Binding-site contacts:
Ligand atom N1 contacts residue PHE160 of chain 2.A at 3.6 Å.
Ligand atom O2 contacts residue SER227 of chain 2.A at 3.6 Å.
Ligand atom N8 contacts residue LEU171 of chain 2.A at 3.8 Å.
Ligand atom N9 contacts residue THR58 of chain 1.A at 4.0 Å.
Ligand atom N3 contacts residue PHE160 of chain 2.A at 3.7 Å.
Ligand atom C6 contacts residue PHE160 of chain 2.A at 3.5 Å (hydrophobic).
Ligand atom N9 contacts residue ARG177 of chain 2.A at 4.0 Å.
Ligand atom O2 contacts residue VAL228 of chain 2.A at 2.9 Å (h-bond).
Ligand atom N7 contacts residue THR58 of chain 1.A at 2.8 Å (h-bond).
Ligand atom O6 contacts residue GLN229 of chain 2.A at 2.9 Å (h-bond).
Ligand atom O2 contacts residue ARG177 of chain 2.A at 2.8 Å (salt-bridge).
Ligand atom C4 contacts residue PHE160 of chain 2.A at 3.4 Å (hydrophobic).
Ligand atom C5 contacts residue PHE160 of chain 2.A at 3.4 Å (hydrophobic).
Ligand atom N3 contacts residue ASN255 of chain 2.A at 3.3 Å (h-bond).
Ligand atom C2 contacts residue GLN229 of chain 2.A at 3.9 Å.
Ligand atom C2 contacts residue ARG177 of chain 2.A at 3.5 Å.
Ligand atom O6 contacts residue THR58 of chain 1.A at 3.8 Å.
Ligand atom O6 contacts residue TYR9 of chain 1.A at 3.9 Å.
Ligand atom C4 contacts residue ASN255 of chain 2.A at 3.8 Å.
Ligand atom C2 contacts residue VAL228 of chain 2.A at 4.0 Å (hydrophobic).
Ligand atom O2 contacts residue PHE160 of chain 2.A at 3.9 Å.
Ligand atom C4 contacts residue ARG177 of chain 2.A at 3.8 Å.
Ligand atom N7 contacts residue PHE160 of chain 2.A at 3.7 Å.
Ligand atom N8 contacts residue THR58 of chain 1.A at 3.3 Å (h-bond).
Ligand atom O6 contacts residue ILE289 of chain 2.A at 4.0 Å.
Ligand atom C2 contacts residue ASN255 of chain 2.A at 3.8 Å.
Ligand atom N1 contacts residue GLN229 of chain 2.A at 2.9 Å (h-bond).
Ligand atom O2 contacts residue GLN229 of chain 2.A at 3.8 Å.
Ligand atom N8 contacts residue ASP59 of chain 1.A at 3.9 Å.
Ligand atom N8 contacts residue ALA57 of chain 1.A at 3.7 Å.
Ligand atom N9 contacts residue PHE160 of chain 2.A at 3.5 Å.
Ligand atom O6 contacts residue ILE55 of chain 1.A at 3.6 Å.
Ligand atom N7 contacts residue ALA57 of chain 1.A at 3.5 Å.
Ligand atom O2 contacts residue ASN255 of chain 2.A at 4.0 Å.
Ligand atom N3 contacts residue ARG177 of chain 2.A at 3.0 Å (salt-bridge).
Ligand atom N8 contacts residue PHE160 of chain 2.A at 3.7 Å.
Ligand atom N9 contacts residue LEU171 of chain 2.A at 4.0 Å.
Ligand atom C6 contacts residue GLN229 of chain 2.A at 3.7 Å.
Ligand atom C5 contacts residue THR58 of chain 1.A at 4.0 Å.
Ligand atom C2 contacts residue PHE160 of chain 2.A at 3.7 Å (hydrophobic).

Sequence of chain 1.A:
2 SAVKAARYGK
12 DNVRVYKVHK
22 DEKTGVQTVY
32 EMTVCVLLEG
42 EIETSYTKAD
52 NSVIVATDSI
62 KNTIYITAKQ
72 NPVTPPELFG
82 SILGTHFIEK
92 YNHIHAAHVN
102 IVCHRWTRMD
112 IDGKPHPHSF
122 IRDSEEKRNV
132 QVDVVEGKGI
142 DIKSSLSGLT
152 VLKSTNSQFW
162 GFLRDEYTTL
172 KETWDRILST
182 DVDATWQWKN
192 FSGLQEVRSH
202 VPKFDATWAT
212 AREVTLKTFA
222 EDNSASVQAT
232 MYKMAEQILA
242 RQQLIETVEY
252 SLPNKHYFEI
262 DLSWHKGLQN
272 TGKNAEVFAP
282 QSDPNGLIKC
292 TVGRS

This small molecule binds to this protein.
Small molecule (SMILES): O=c1[nH]c(=O)c2nn[nH]c2[nH]1

Sequence of chain 2.A:
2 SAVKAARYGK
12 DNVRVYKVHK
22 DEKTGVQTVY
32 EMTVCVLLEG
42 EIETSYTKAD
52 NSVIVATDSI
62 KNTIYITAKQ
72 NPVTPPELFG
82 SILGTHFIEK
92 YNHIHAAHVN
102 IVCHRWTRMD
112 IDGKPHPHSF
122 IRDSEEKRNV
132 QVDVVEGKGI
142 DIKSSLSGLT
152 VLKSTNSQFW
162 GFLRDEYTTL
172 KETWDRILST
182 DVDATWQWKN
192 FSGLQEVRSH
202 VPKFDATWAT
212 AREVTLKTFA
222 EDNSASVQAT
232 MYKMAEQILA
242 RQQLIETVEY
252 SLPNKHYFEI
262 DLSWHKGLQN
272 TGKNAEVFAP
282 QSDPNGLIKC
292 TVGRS